Binding-site contacts:
Ligand atom O1 contacts residue SER27 of chain 6.A at 4.2 Å.
Ligand atom C2 contacts residue LEU24 of chain 20.A at 4.3 Å (hydrophobic).
Ligand atom C9 contacts residue SER27 of chain 20.A at 3.8 Å.
Ligand atom O1 contacts residue ARG59 of chain 20.A at 4.0 Å.
Ligand atom C5 contacts residue TYR28 of chain 20.A at 3.5 Å (hydrophobic).
Ligand atom C10 contacts residue ARG59 of chain 6.A at 3.6 Å.
Ligand atom O1 contacts residue DIE1 of chain 6.G at 1.3 Å (h-bond).
Ligand atom C3 contacts residue DIE1 of chain 6.G at 1.7 Å.
Ligand atom C4 contacts residue TYR28 of chain 20.A at 3.5 Å (hydrophobic).
Ligand atom C8 contacts residue SER27 of chain 6.A at 3.9 Å.
Ligand atom C4 contacts residue LEU24 of chain 20.A at 3.4 Å (hydrophobic).
Ligand atom C7 contacts residue LEU24 of chain 20.A at 4.2 Å (hydrophobic).
Ligand atom C5 contacts residue DIE1 of chain 6.G at 1.3 Å.
Ligand atom C7 contacts residue TYR28 of chain 6.A at 4.5 Å (hydrophobic).
Ligand atom C3 contacts residue LEU81 of chain 6.A at 4.2 Å (hydrophobic).
Ligand atom C9 contacts residue GLU63 of chain 6.A at 4.3 Å.
Ligand atom C10 contacts residue GLU63 of chain 6.A at 4.3 Å.
Ligand atom C8 contacts residue DIE1 of chain 6.G at 0.5 Å.
Ligand atom C1 contacts residue ARG59 of chain 6.A at 4.5 Å.
Ligand atom C4 contacts residue DIE1 of chain 6.G at 1.5 Å.
Ligand atom C3 contacts residue LEU81 of chain 20.A at 3.7 Å (hydrophobic).
Ligand atom C4 contacts residue SER27 of chain 20.A at 4.0 Å.
Ligand atom C7 contacts residue LEU81 of chain 20.A at 4.4 Å (hydrophobic).
Ligand atom C10 contacts residue ARG59 of chain 20.A at 3.9 Å.
Ligand atom C5 contacts residue SER27 of chain 20.A at 3.4 Å.
Ligand atom C1 contacts residue DIE1 of chain 6.G at 1.2 Å.
Ligand atom C6 contacts residue DIE1 of chain 6.G at 0.5 Å.
Ligand atom C6 contacts residue SER27 of chain 20.A at 3.7 Å.
Ligand atom C5 contacts residue LEU24 of chain 20.A at 4.3 Å (hydrophobic).
Ligand atom C10 contacts residue ALA55 of chain 20.A at 4.0 Å (hydrophobic).
Ligand atom C10 contacts residue SER27 of chain 20.A at 3.2 Å.
Ligand atom C10 contacts residue DIE1 of chain 6.G at 2.8 Å.
Ligand atom C8 contacts residue LEU24 of chain 20.A at 4.3 Å (hydrophobic).
Ligand atom C3 contacts residue LEU24 of chain 20.A at 3.9 Å (hydrophobic).
Ligand atom C7 contacts residue DIE1 of chain 6.G at 1.5 Å.
Ligand atom C2 contacts residue DIE1 of chain 6.G at 0.7 Å.
Ligand atom C9 contacts residue DIE1 of chain 6.G at 1.5 Å.
Ligand atom O1 contacts residue ARG59 of chain 6.A at 3.5 Å.
Ligand atom C9 contacts residue ARG59 of chain 6.A at 3.8 Å.

Sequence of chain 6.A:
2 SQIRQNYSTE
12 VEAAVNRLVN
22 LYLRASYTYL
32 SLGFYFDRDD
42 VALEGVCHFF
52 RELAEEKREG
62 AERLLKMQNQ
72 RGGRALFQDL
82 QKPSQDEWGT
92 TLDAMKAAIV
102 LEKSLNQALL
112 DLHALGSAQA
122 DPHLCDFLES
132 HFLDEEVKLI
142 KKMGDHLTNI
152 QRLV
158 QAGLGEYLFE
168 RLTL

A protein and the small-molecule ligand that binds it are described below.
Small molecule (SMILES): CCc1cccc(CC)c1O

Sequence of chain 20.A:
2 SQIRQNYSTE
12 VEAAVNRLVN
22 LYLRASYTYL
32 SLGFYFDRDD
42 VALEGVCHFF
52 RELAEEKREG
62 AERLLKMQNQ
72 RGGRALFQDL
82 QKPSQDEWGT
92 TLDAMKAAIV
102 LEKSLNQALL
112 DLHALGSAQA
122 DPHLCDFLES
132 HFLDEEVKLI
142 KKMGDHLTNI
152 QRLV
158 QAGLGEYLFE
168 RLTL